Sequence of chain 51.D:
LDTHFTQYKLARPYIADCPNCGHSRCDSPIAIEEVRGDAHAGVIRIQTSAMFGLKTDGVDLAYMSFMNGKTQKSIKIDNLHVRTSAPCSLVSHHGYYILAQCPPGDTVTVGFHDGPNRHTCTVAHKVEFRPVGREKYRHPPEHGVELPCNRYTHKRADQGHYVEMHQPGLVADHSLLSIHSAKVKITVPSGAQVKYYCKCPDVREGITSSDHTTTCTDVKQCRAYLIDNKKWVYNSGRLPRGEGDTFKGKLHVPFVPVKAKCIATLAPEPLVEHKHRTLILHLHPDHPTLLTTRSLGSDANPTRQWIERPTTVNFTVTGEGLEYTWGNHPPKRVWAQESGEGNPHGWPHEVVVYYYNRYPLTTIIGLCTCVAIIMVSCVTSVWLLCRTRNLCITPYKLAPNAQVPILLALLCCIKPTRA

Binding-site contacts:
Ligand atom C6 contacts residue ASN80 of chain 51.D at 3.8 Å.
Ligand atom OBI contacts residue HIS82 of chain 51.F at 2.9 Å.
Ligand atom C2 contacts residue HIS82 of chain 51.D at 4.2 Å.
Ligand atom OBA contacts residue HIS114 of chain 51.D at 3.0 Å (h-bond).
Ligand atom OAH contacts residue HIS82 of chain 51.D at 3.1 Å (h-bond).
Ligand atom N2 contacts residue HIS114 of chain 51.H at 4.1 Å.
Ligand atom OBF contacts residue HIS114 of chain 51.F at 3.9 Å.
Ligand atom C3 contacts residue HIS82 of chain 51.D at 4.3 Å.
Ligand atom OBE contacts residue HIS82 of chain 51.F at 2.9 Å (h-bond).
Ligand atom O2 contacts residue HIS82 of chain 51.F at 4.0 Å.
Ligand atom OBC contacts residue HIS114 of chain 51.D at 4.1 Å.
Ligand atom OBA contacts residue HIS82 of chain 51.D at 4.3 Å.
Ligand atom C4 contacts residue ASN80 of chain 51.D at 4.0 Å.
Ligand atom OAB contacts residue ARG119 of chain 51.H at 3.5 Å.
Ligand atom SBG contacts residue HIS82 of chain 51.F at 4.0 Å.
Ligand atom OAF contacts residue HIS114 of chain 51.H at 4.1 Å.
Ligand atom O4 contacts residue HIS114 of chain 51.D at 3.6 Å.
Ligand atom O4 contacts residue ASN80 of chain 51.D at 3.1 Å (h-bond).
Ligand atom OAH contacts residue ASN80 of chain 51.D at 3.2 Å (h-bond).
Ligand atom OAB contacts residue HIS114 of chain 51.H at 3.3 Å.
Ligand atom OAF contacts residue HIS82 of chain 51.D at 3.2 Å (h-bond).
Ligand atom C1 contacts residue HIS82 of chain 51.H at 3.7 Å.
Ligand atom OBC contacts residue HIS82 of chain 51.F at 3.2 Å (h-bond).
Ligand atom O1 contacts residue HIS82 of chain 51.H at 3.6 Å.
Ligand atom SAG contacts residue HIS114 of chain 51.H at 4.1 Å.
Ligand atom C1 contacts residue HIS114 of chain 51.H at 3.5 Å.
Ligand atom O3 contacts residue HIS114 of chain 51.D at 3.3 Å (h-bond).
Ligand atom C5 contacts residue HIS82 of chain 51.H at 4.0 Å.
Ligand atom OBF contacts residue HIS82 of chain 51.F at 3.9 Å.
Ligand atom O3 contacts residue HIS82 of chain 51.D at 3.9 Å.
Ligand atom OBH contacts residue HIS114 of chain 51.F at 3.1 Å (h-bond).
Ligand atom OBI contacts residue HIS114 of chain 51.F at 3.0 Å (h-bond).
Ligand atom O6B contacts residue ASN80 of chain 51.D at 3.0 Å (h-bond).
Ligand atom SAG contacts residue HIS82 of chain 51.D at 3.7 Å.
Ligand atom O1 contacts residue HIS114 of chain 51.H at 2.8 Å (h-bond).
Ligand atom SAG contacts residue ASN80 of chain 51.D at 4.3 Å.
Ligand atom O5 contacts residue HIS82 of chain 51.H at 3.2 Å (h-bond).
Ligand atom SBB contacts residue HIS82 of chain 51.F at 3.5 Å (h-bond).
Ligand atom SBB contacts residue HIS114 of chain 51.D at 4.2 Å.
Ligand atom SBG contacts residue HIS114 of chain 51.F at 3.5 Å (h-bond).

Sequence of chain 51.F:
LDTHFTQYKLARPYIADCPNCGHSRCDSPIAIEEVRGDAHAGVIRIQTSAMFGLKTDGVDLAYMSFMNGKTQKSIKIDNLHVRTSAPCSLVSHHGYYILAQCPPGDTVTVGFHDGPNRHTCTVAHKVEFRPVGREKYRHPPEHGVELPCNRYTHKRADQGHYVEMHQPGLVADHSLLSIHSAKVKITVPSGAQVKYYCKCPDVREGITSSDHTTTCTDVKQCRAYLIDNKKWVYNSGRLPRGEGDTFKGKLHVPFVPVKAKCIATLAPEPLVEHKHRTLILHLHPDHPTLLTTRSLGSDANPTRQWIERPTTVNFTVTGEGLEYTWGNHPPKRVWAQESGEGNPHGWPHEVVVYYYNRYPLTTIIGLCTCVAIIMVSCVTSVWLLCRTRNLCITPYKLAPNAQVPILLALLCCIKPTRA

Sequence of chain 51.H:
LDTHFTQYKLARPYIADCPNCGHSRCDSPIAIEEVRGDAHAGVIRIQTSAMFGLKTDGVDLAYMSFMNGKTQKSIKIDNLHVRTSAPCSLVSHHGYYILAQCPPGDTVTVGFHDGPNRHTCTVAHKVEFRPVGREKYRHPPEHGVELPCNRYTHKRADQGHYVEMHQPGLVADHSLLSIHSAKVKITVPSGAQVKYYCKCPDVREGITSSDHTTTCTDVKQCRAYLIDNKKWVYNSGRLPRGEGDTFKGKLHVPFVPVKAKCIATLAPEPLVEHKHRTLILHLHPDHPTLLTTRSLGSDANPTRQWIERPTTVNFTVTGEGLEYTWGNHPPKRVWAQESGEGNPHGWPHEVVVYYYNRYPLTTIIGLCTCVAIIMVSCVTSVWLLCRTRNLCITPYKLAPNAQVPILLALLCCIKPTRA

This small molecule binds to this protein.
Small molecule (SMILES): O=C(O)[C@@H]1O[C@H](O[C@H]2[C@@H](OS(=O)(=O)O)O[C@@H](O)[C@H](NS(=O)(=O)O)[C@H]2O)[C@@H](OS(=O)(=O)O)[C@H](O)[C@@H]1O